Binding-site contacts:
Ligand atom C3 contacts residue ASN616 of chain 1.C at 3.8 Å.
Ligand atom C7 contacts residue ASN616 of chain 1.C at 3.8 Å.
Ligand atom C4 contacts residue ASN616 of chain 1.C at 4.2 Å.
Ligand atom N2 contacts residue ASN616 of chain 1.C at 2.9 Å (h-bond).
Ligand atom C5 contacts residue ASN616 of chain 1.C at 3.7 Å.
Ligand atom O5 contacts residue ASN616 of chain 1.C at 2.4 Å (h-bond).
Ligand atom C2 contacts residue ASN616 of chain 1.C at 2.5 Å.
Ligand atom C1 contacts residue ASN616 of chain 1.C at 1.4 Å.
Ligand atom O7 contacts residue ASN616 of chain 1.C at 4.3 Å.

Sequence of chain 1.C:
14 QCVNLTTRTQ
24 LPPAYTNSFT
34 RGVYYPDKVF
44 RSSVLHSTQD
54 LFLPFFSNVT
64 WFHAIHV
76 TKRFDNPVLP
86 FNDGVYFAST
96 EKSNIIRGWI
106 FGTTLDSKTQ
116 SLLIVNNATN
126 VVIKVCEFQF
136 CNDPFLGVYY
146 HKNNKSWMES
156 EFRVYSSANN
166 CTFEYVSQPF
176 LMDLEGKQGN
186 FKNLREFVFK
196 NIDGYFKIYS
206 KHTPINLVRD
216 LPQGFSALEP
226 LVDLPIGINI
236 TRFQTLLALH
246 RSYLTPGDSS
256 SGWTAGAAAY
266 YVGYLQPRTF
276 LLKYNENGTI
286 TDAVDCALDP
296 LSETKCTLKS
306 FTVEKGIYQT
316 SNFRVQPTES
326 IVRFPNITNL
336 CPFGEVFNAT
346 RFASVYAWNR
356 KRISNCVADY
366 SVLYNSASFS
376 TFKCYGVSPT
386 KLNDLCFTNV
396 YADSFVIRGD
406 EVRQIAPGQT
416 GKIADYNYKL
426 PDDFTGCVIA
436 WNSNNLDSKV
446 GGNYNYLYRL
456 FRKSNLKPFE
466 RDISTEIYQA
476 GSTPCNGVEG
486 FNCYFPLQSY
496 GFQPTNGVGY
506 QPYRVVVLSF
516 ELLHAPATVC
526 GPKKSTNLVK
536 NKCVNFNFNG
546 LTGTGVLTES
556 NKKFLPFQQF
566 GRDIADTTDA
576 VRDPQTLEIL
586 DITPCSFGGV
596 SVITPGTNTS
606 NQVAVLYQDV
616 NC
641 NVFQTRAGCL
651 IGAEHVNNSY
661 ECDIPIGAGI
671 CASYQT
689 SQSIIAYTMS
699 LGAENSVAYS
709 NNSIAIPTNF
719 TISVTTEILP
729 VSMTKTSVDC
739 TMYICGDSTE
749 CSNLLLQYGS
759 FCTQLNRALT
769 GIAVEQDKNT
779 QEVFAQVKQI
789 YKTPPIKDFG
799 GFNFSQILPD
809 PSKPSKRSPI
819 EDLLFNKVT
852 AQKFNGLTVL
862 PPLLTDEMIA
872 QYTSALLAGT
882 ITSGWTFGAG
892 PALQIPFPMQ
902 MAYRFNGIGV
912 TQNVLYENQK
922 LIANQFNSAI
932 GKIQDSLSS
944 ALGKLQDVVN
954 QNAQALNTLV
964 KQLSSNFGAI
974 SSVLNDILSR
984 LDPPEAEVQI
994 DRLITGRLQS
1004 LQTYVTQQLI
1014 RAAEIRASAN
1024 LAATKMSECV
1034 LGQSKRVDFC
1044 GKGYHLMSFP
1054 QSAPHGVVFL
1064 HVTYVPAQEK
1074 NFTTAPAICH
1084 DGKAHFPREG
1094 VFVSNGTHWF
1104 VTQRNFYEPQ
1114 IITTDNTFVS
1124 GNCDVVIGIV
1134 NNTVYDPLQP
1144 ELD

The protein below binds the small molecule below.
Small molecule (SMILES): CC(=O)N[C@@H]1[C@@H](O)[C@H](O)[C@@H](CO)O[C@H]1O